A protein and the small-molecule ligand that binds it are described below.
Small molecule (SMILES): O=C(O)/C(=C/c1ccc(I)cc1)SS/C(=C/c1ccc(I)cc1)C(=O)O

Binding-site contacts:
Ligand atom SAK contacts residue LYS77 of chain 1.A at 3.7 Å.
Ligand atom IAZ contacts residue PHE131 of chain 1.A at 4.0 Å.
Ligand atom IAT contacts residue ILE28 of chain 1.A at 3.4 Å.
Ligand atom SAK contacts residue TRP73 of chain 1.A at 4.1 Å.
Ligand atom CAC contacts residue ILE28 of chain 1.A at 3.6 Å (hydrophobic).
Ligand atom CAF contacts residue ARG35 of chain 1.A at 3.7 Å.
Ligand atom CAX contacts residue VAL32 of chain 1.A at 3.5 Å (hydrophobic).
Ligand atom CAV contacts residue VAL32 of chain 1.A at 3.6 Å (hydrophobic).
Ligand atom CAI contacts residue ARG35 of chain 1.A at 3.5 Å.
Ligand atom CAX contacts residue TRP73 of chain 1.A at 3.8 Å (hydrophobic).
Ligand atom CAC contacts residue VAL32 of chain 1.A at 3.9 Å (hydrophobic).
Ligand atom CAB contacts residue ILE28 of chain 1.A at 4.0 Å (hydrophobic).
Ligand atom CAU contacts residue HIS36 of chain 1.A at 3.8 Å.
Ligand atom CAD contacts residue TRP73 of chain 1.A at 4.2 Å (hydrophobic).
Ligand atom IAT contacts residue ARG35 of chain 1.A at 3.4 Å.
Ligand atom OAQ contacts residue ARG35 of chain 1.A at 2.5 Å (salt-bridge).
Ligand atom OAQ contacts residue VAL32 of chain 1.A at 4.1 Å.
Ligand atom CAD contacts residue VAL32 of chain 1.A at 4.1 Å (hydrophobic).
Ligand atom CAM contacts residue GLN80 of chain 1.A at 3.5 Å.
Ligand atom CAU contacts residue GLN80 of chain 1.A at 3.7 Å.
Ligand atom CAV contacts residue LEU39 of chain 1.A at 4.0 Å (hydrophobic).
Ligand atom CAB contacts residue ARG35 of chain 1.A at 3.6 Å.
Ligand atom CAU contacts residue VAL32 of chain 1.A at 4.0 Å (hydrophobic).
Ligand atom OAO contacts residue GLN80 of chain 1.A at 3.5 Å (h-bond).
Ligand atom CAS contacts residue VAL32 of chain 1.A at 4.1 Å (hydrophobic).
Ligand atom OAP contacts residue LYS77 of chain 1.A at 3.6 Å.
Ligand atom IAZ contacts residue VAL32 of chain 1.A at 4.1 Å.
Ligand atom CAX contacts residue ILE76 of chain 1.A at 3.9 Å (hydrophobic).
Ligand atom IAZ contacts residue LEU29 of chain 1.A at 3.5 Å.
Ligand atom OAR contacts residue ARG35 of chain 1.A at 3.8 Å.
Ligand atom CAL contacts residue LYS77 of chain 1.A at 3.8 Å.
Ligand atom CAY contacts residue VAL32 of chain 1.A at 3.9 Å (hydrophobic).
Ligand atom OAR contacts residue HIS36 of chain 1.A at 4.0 Å.
Ligand atom CAV contacts residue HIS36 of chain 1.A at 4.2 Å.
Ligand atom IAZ contacts residue VAL33 of chain 1.A at 3.6 Å.
Ligand atom IAT contacts residue LYS31 of chain 1.A at 3.9 Å.
Ligand atom CAS contacts residue GLN80 of chain 1.A at 3.8 Å.
Ligand atom CAW contacts residue VAL32 of chain 1.A at 3.4 Å (hydrophobic).
Ligand atom CAN contacts residue LYS77 of chain 1.A at 3.8 Å.
Ligand atom CAA contacts residue ARG35 of chain 1.A at 3.5 Å.

Sequence of chain 1.A:
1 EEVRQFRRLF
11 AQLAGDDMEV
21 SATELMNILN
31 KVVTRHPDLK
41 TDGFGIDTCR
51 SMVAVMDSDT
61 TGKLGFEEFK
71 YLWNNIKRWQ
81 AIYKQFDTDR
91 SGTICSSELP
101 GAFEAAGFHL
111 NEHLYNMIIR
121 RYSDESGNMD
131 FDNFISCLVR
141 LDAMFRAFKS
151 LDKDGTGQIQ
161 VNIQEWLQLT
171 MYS